The protein below binds the small molecule below.
Small molecule (SMILES): CC(=O)N[C@@H]1[C@@H](O)[C@H](O)[C@@H](CO)O[C@H]1O

Binding-site contacts:
Ligand atom C1 contacts residue ASN616 of chain 1.B at 1.4 Å.
Ligand atom C4 contacts residue ASN616 of chain 1.B at 4.2 Å.
Ligand atom O5 contacts residue THR618 of chain 1.B at 4.4 Å.
Ligand atom O6 contacts residue THR618 of chain 1.B at 3.8 Å.
Ligand atom O7 contacts residue ASN616 of chain 1.B at 3.7 Å.
Ligand atom C2 contacts residue ASN616 of chain 1.B at 2.4 Å.
Ligand atom C5 contacts residue ASN616 of chain 1.B at 3.7 Å.
Ligand atom C3 contacts residue ASN616 of chain 1.B at 3.8 Å.
Ligand atom C7 contacts residue ASN616 of chain 1.B at 3.5 Å.
Ligand atom O5 contacts residue ASN616 of chain 1.B at 2.3 Å (h-bond).
Ligand atom N2 contacts residue ASN616 of chain 1.B at 2.9 Å (h-bond).
Ligand atom O6 contacts residue ASN616 of chain 1.B at 4.5 Å.

Sequence of chain 1.B:
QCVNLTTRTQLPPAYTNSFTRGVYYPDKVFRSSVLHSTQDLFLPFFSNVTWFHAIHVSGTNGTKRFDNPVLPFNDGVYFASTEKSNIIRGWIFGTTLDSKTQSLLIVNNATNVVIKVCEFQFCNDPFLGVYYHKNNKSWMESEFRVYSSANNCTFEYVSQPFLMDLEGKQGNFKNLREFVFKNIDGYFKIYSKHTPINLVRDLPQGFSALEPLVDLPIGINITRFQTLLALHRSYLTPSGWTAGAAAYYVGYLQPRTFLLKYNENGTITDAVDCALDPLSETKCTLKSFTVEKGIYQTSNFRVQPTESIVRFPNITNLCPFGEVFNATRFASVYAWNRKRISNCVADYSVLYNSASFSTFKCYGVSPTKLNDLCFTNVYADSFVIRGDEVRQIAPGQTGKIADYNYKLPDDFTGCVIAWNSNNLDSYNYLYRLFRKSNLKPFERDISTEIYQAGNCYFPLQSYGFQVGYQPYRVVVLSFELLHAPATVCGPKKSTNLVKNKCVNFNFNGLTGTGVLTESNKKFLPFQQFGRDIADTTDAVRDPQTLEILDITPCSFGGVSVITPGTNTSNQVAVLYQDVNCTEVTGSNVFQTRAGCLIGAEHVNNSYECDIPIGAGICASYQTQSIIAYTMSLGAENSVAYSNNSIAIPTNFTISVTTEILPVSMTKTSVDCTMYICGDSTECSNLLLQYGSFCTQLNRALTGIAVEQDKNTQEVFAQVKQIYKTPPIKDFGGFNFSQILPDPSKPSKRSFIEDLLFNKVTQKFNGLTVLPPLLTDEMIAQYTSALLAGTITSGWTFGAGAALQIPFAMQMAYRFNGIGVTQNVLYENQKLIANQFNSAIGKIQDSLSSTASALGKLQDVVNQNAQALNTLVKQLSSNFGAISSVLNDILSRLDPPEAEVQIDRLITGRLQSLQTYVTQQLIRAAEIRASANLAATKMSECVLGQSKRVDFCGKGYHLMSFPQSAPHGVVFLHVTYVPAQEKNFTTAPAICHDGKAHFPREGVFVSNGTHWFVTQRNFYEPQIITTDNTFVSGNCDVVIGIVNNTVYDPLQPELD